A protein and the small-molecule ligand that binds it are described below.
Small molecule (SMILES): CC(=O)N[C@H]1[C@H](O[C@H]2[C@H](O)[C@@H](NC(C)=O)CO[C@@H]2CO)O[C@H](CO)[C@@H](O[C@@H]2O[C@H](CO)[C@@H](O)[C@H](O)[C@@H]2O)[C@@H]1O

Sequence of chain 1.G:
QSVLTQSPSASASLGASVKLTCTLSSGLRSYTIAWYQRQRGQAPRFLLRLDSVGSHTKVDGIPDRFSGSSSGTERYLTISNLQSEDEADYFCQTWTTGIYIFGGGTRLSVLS

Binding-site contacts:
Ligand atom C3 contacts residue THR248 of chain 1.A at 4.5 Å.
Ligand atom C1 contacts residue ASP60 of chain 1.G at 4.4 Å.
Ligand atom C4 contacts residue ASN246 of chain 1.A at 4.2 Å.
Ligand atom O7 contacts residue ASN246 of chain 1.A at 3.2 Å (h-bond).
Ligand atom C2 contacts residue GLY61 of chain 1.G at 4.2 Å.
Ligand atom C1 contacts residue THR248 of chain 1.A at 3.0 Å.
Ligand atom C6 contacts residue ASP60 of chain 1.G at 3.7 Å.
Ligand atom C5 contacts residue ASN249 of chain 1.A at 4.4 Å.
Ligand atom O5 contacts residue ASP60 of chain 1.G at 4.5 Å.
Ligand atom O4 contacts residue GLY61 of chain 1.G at 3.9 Å.
Ligand atom O2 contacts residue GLY61 of chain 1.G at 3.1 Å.
Ligand atom C3 contacts residue ASP60 of chain 1.G at 3.8 Å.
Ligand atom C2 contacts residue ASN246 of chain 1.A at 2.4 Å.
Ligand atom O6 contacts residue ASP60 of chain 1.G at 2.8 Å (salt-bridge).
Ligand atom C3 contacts residue ASN246 of chain 1.A at 3.7 Å.
Ligand atom C1 contacts residue ASN246 of chain 1.A at 1.4 Å.
Ligand atom C8 contacts residue ASN246 of chain 1.A at 3.5 Å.
Ligand atom C6 contacts residue THR248 of chain 1.A at 4.4 Å.
Ligand atom C6 contacts residue ASN249 of chain 1.A at 4.3 Å.
Ligand atom O5 contacts residue ASN246 of chain 1.A at 2.3 Å (h-bond).
Ligand atom C7 contacts residue ASN246 of chain 1.A at 3.0 Å.
Ligand atom O5 contacts residue ASN249 of chain 1.A at 3.2 Å.
Ligand atom N2 contacts residue ASN246 of chain 1.A at 2.9 Å (h-bond).
Ligand atom C5 contacts residue ASN246 of chain 1.A at 3.6 Å.
Ligand atom O4 contacts residue ASP60 of chain 1.G at 3.1 Å.
Ligand atom C1 contacts residue ASN249 of chain 1.A at 3.8 Å.
Ligand atom C5 contacts residue ASP60 of chain 1.G at 3.4 Å.
Ligand atom C4 contacts residue ASP60 of chain 1.G at 3.6 Å.
Ligand atom C2 contacts residue THR248 of chain 1.A at 4.2 Å.
Ligand atom C5 contacts residue THR248 of chain 1.A at 3.5 Å.
Ligand atom C8 contacts residue GLU245 of chain 1.A at 3.7 Å.
Ligand atom O5 contacts residue THR248 of chain 1.A at 3.2 Å (h-bond).
Ligand atom O2 contacts residue ASP60 of chain 1.G at 4.1 Å.

Sequence of chain 1.A:
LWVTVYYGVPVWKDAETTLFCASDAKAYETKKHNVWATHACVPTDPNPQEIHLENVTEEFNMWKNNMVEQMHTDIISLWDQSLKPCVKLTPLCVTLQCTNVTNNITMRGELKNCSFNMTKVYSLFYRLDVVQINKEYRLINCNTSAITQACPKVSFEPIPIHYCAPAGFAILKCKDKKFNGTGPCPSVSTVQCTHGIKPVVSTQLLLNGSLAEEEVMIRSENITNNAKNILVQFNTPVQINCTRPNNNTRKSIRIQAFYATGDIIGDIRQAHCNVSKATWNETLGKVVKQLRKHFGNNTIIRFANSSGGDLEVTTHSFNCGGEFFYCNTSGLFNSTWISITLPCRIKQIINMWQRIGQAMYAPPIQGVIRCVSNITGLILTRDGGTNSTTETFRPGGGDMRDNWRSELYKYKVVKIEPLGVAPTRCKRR